The protein below binds the small molecule below.
Small molecule (SMILES): O=C(O)C(=O)O

Sequence of chain 1.A:
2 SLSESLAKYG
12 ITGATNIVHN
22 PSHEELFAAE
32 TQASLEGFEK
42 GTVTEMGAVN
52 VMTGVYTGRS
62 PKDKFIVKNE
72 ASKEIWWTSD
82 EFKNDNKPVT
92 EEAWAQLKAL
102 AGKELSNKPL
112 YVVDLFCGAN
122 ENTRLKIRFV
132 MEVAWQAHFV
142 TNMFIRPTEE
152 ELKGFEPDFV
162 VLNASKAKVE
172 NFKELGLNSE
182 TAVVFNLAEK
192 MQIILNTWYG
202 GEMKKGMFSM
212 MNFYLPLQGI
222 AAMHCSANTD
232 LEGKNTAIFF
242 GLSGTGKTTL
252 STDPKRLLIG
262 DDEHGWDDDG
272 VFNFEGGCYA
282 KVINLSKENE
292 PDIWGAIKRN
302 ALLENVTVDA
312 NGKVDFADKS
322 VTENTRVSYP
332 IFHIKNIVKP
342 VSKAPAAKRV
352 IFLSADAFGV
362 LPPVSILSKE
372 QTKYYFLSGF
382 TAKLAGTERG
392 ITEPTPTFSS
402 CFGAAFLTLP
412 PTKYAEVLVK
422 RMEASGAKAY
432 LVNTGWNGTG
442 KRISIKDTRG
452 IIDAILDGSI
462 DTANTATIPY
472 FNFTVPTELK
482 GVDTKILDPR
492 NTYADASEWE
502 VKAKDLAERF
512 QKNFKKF

Binding-site contacts:
Ligand atom O6 contacts residue ASP263 of chain 1.A at 3.5 Å (salt-bridge).
Ligand atom O5 contacts residue THR388 of chain 1.A at 4.3 Å.
Ligand atom C2 contacts residue LYS206 of chain 1.A at 3.3 Å.
Ligand atom O3 contacts residue PHE407 of chain 1.A at 3.5 Å.
Ligand atom O3 contacts residue ATP1 of chain 1.E at 3.5 Å (h-bond).
Ligand atom C1 contacts residue SER244 of chain 1.A at 3.1 Å.
Ligand atom O4 contacts residue LYS206 of chain 1.A at 3.9 Å.
Ligand atom O6 contacts residue LYS206 of chain 1.A at 3.7 Å.
Ligand atom C1 contacts residue ARG60 of chain 1.A at 3.9 Å.
Ligand atom O4 contacts residue ATP1 of chain 1.E at 3.7 Å.
Ligand atom O3 contacts residue SER244 of chain 1.A at 2.3 Å (h-bond).
Ligand atom O6 contacts residue TYR280 of chain 1.A at 4.2 Å.
Ligand atom O3 contacts residue MN1 of chain 1.D at 2.5 Å.
Ligand atom C2 contacts residue ATP1 of chain 1.E at 3.1 Å.
Ligand atom C1 contacts residue MN1 of chain 1.D at 2.8 Å.
Ligand atom O5 contacts residue LYS206 of chain 1.A at 3.9 Å.
Ligand atom O5 contacts residue PHE407 of chain 1.A at 4.0 Å.
Ligand atom O4 contacts residue ARG327 of chain 1.A at 3.5 Å (salt-bridge).
Ligand atom O6 contacts residue MN1 of chain 1.D at 2.6 Å.
Ligand atom O4 contacts residue TYR200 of chain 1.A at 3.7 Å.
Ligand atom O3 contacts residue ARG60 of chain 1.A at 4.0 Å.
Ligand atom O3 contacts residue LYS206 of chain 1.A at 3.4 Å (salt-bridge).
Ligand atom C1 contacts residue PHE407 of chain 1.A at 4.1 Å (hydrophobic).
Ligand atom O5 contacts residue ATP1 of chain 1.E at 3.9 Å.
Ligand atom O6 contacts residue LYS205 of chain 1.A at 4.2 Å.
Ligand atom O6 contacts residue ARG327 of chain 1.A at 3.5 Å (salt-bridge).
Ligand atom O4 contacts residue TYR280 of chain 1.A at 3.8 Å.
Ligand atom O3 contacts residue HIS225 of chain 1.A at 3.5 Å (h-bond).
Ligand atom O5 contacts residue ARG60 of chain 1.A at 2.8 Å (salt-bridge).
Ligand atom O5 contacts residue SER244 of chain 1.A at 3.0 Å (h-bond).
Ligand atom C1 contacts residue HIS225 of chain 1.A at 4.4 Å.
Ligand atom C1 contacts residue ATP1 of chain 1.E at 3.2 Å.
Ligand atom C2 contacts residue ASP263 of chain 1.A at 4.4 Å.
Ligand atom O4 contacts residue MN1 of chain 1.D at 4.2 Å.
Ligand atom O5 contacts residue MN1 of chain 1.D at 4.1 Å.
Ligand atom C1 contacts residue LYS206 of chain 1.A at 3.3 Å.
Ligand atom C2 contacts residue MN1 of chain 1.D at 2.8 Å.
Ligand atom O6 contacts residue ATP1 of chain 1.E at 3.1 Å (h-bond).
Ligand atom C1 contacts residue ARG327 of chain 1.A at 4.4 Å.
Ligand atom C2 contacts residue ARG327 of chain 1.A at 3.8 Å.